Sequence of chain 1.E:
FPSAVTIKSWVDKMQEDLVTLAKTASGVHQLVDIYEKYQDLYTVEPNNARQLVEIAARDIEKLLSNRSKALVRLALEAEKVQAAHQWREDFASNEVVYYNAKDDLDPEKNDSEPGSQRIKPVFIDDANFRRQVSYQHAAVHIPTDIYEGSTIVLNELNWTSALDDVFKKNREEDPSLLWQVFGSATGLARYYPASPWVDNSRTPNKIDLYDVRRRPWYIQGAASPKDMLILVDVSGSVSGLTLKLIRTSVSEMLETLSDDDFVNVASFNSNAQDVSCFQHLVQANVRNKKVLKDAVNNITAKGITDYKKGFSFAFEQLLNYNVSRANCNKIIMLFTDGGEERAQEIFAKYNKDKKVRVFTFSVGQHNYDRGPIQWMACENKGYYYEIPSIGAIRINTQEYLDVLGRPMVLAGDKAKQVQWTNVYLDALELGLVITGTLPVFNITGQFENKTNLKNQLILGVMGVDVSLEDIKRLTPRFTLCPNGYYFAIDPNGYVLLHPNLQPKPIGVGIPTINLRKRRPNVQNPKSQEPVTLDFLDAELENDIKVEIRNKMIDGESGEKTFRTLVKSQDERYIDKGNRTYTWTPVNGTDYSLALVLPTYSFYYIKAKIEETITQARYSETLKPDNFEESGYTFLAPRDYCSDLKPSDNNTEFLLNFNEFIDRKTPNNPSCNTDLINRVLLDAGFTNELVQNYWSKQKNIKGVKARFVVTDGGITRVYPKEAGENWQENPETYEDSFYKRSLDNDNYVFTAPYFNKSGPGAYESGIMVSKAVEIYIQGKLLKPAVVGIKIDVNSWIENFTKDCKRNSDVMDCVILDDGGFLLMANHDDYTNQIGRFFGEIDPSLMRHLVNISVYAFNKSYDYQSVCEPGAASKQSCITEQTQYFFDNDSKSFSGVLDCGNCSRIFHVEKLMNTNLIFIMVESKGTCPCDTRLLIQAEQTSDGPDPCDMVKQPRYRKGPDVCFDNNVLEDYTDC

Binding-site contacts:
Ligand atom C2 contacts residue ASN587 of chain 1.E at 2.7 Å.
Ligand atom C7 contacts residue ARG58 of chain 1.E at 4.0 Å.
Ligand atom N2 contacts residue GLU54 of chain 1.E at 4.4 Å.
Ligand atom C8 contacts residue ALA57 of chain 1.E at 3.9 Å (hydrophobic).
Ligand atom C4 contacts residue ASN587 of chain 1.E at 4.4 Å.
Ligand atom N2 contacts residue ASN587 of chain 1.E at 3.1 Å (h-bond).
Ligand atom O6 contacts residue ASN587 of chain 1.E at 4.5 Å.
Ligand atom C1 contacts residue ASN587 of chain 1.E at 1.5 Å.
Ligand atom O7 contacts residue ARG58 of chain 1.E at 3.5 Å.
Ligand atom C3 contacts residue ASN587 of chain 1.E at 4.0 Å.
Ligand atom C8 contacts residue ASN587 of chain 1.E at 4.5 Å.
Ligand atom C5 contacts residue ASN587 of chain 1.E at 3.6 Å.
Ligand atom C8 contacts residue GLU54 of chain 1.E at 3.5 Å.
Ligand atom O7 contacts residue ASN587 of chain 1.E at 3.1 Å (h-bond).
Ligand atom O7 contacts residue GLU61 of chain 1.E at 4.3 Å.
Ligand atom O3 contacts residue GLU54 of chain 1.E at 4.1 Å.
Ligand atom C8 contacts residue ARG58 of chain 1.E at 4.0 Å.
Ligand atom C7 contacts residue ASN587 of chain 1.E at 3.3 Å.
Ligand atom O5 contacts residue ASN587 of chain 1.E at 2.4 Å (h-bond).

A protein and the small-molecule ligand that binds it are described below.
Small molecule (SMILES): CC(=O)N[C@H]1CO[C@H](CO)[C@H]2O[C@@]3(O[C@@H]21)O[C@H](CO)[C@@H](O)[C@H](O)[C@H]3NC(C)=O